Sequence of chain 1.H:
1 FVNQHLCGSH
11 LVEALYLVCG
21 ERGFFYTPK

Sequence of chain 1.K:
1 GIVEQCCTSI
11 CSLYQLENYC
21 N

Sequence of chain 1.F:
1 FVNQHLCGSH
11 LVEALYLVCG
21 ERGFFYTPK

Binding-site contacts:
Ligand atom O3 contacts residue ALA14 of chain 1.L at 3.5 Å.
Ligand atom O1 contacts residue LEU11 of chain 1.L at 4.4 Å.
Ligand atom C6 contacts residue LEU11 of chain 1.L at 3.5 Å (hydrophobic).
Ligand atom C5 contacts residue CYS7 of chain 1.L at 4.0 Å (hydrophobic).
Ligand atom C3 contacts residue HIS5 of chain 1.H at 3.2 Å.
Ligand atom C3 contacts residue LEU16 of chain 1.K at 4.3 Å (hydrophobic).
Ligand atom O1 contacts residue SER9 of chain 1.K at 3.9 Å.
Ligand atom C5 contacts residue LEU6 of chain 1.H at 4.0 Å (hydrophobic).
Ligand atom C6 contacts residue CYS7 of chain 1.L at 3.8 Å (hydrophobic).
Ligand atom C6 contacts residue CYS6 of chain 1.K at 3.3 Å (hydrophobic).
Ligand atom C1 contacts residue HIS5 of chain 1.H at 4.2 Å.
Ligand atom C2 contacts residue HIS5 of chain 1.H at 3.8 Å.
Ligand atom C1 contacts residue CYS11 of chain 1.K at 3.9 Å (hydrophobic).
Ligand atom O3 contacts residue LEU16 of chain 1.K at 3.9 Å.
Ligand atom C6 contacts residue HIS5 of chain 1.H at 4.3 Å.
Ligand atom O1 contacts residue VAL2 of chain 1.H at 4.3 Å.
Ligand atom C5 contacts residue HIS5 of chain 1.H at 4.1 Å.
Ligand atom C5 contacts residue HIS10 of chain 1.L at 4.0 Å.
Ligand atom C3 contacts residue LEU11 of chain 1.L at 4.3 Å (hydrophobic).
Ligand atom C2 contacts residue LEU16 of chain 1.K at 4.3 Å (hydrophobic).
Ligand atom C2 contacts residue LEU11 of chain 1.L at 4.2 Å (hydrophobic).
Ligand atom C4 contacts residue HIS10 of chain 1.L at 3.9 Å.
Ligand atom C2 contacts residue CYS11 of chain 1.K at 3.6 Å (hydrophobic).
Ligand atom O3 contacts residue LEU17 of chain 1.F at 3.5 Å.
Ligand atom C5 contacts residue LEU11 of chain 1.L at 3.6 Å (hydrophobic).
Ligand atom C3 contacts residue ALA14 of chain 1.L at 4.3 Å (hydrophobic).
Ligand atom C1 contacts residue CYS6 of chain 1.K at 3.3 Å (hydrophobic).
Ligand atom C1 contacts residue ILE10 of chain 1.K at 4.3 Å (hydrophobic).
Ligand atom C2 contacts residue ILE10 of chain 1.K at 4.1 Å (hydrophobic).
Ligand atom C6 contacts residue VAL2 of chain 1.H at 4.1 Å (hydrophobic).
Ligand atom C1 contacts residue LEU11 of chain 1.L at 3.8 Å (hydrophobic).
Ligand atom O1 contacts residue CYS11 of chain 1.K at 2.8 Å (h-bond).
Ligand atom C4 contacts residue HIS5 of chain 1.H at 3.6 Å.
Ligand atom O1 contacts residue CYS6 of chain 1.K at 2.6 Å (h-bond).
Ligand atom O3 contacts residue HIS5 of chain 1.H at 3.1 Å (h-bond).
Ligand atom O1 contacts residue ILE10 of chain 1.K at 3.4 Å.
Ligand atom C4 contacts residue LEU11 of chain 1.L at 4.0 Å (hydrophobic).
Ligand atom O3 contacts residue CYS11 of chain 1.K at 4.4 Å.

The protein below binds the small molecule below.
Small molecule (SMILES): Oc1cccc(O)c1

Sequence of chain 1.L:
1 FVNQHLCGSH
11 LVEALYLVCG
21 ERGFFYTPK